Binding-site contacts:
Ligand atom O5 contacts residue THR315 of chain 32.E at 3.9 Å.
Ligand atom C7 contacts residue ASN313 of chain 32.E at 3.5 Å.
Ligand atom O7 contacts residue GLN322 of chain 32.E at 4.4 Å.
Ligand atom C2 contacts residue ASN313 of chain 32.E at 2.4 Å.
Ligand atom C1 contacts residue ASN313 of chain 32.E at 1.4 Å.
Ligand atom C5 contacts residue THR315 of chain 32.E at 4.0 Å.
Ligand atom O5 contacts residue ASN313 of chain 32.E at 2.3 Å (h-bond).
Ligand atom C5 contacts residue ASN313 of chain 32.E at 3.6 Å.
Ligand atom C3 contacts residue ASN313 of chain 32.E at 3.8 Å.
Ligand atom C6 contacts residue THR315 of chain 32.E at 3.8 Å.
Ligand atom N2 contacts residue ASN313 of chain 32.E at 3.0 Å (h-bond).
Ligand atom N2 contacts residue GLN322 of chain 32.E at 4.5 Å.
Ligand atom O7 contacts residue ASN313 of chain 32.E at 3.6 Å.
Ligand atom C4 contacts residue ASN313 of chain 32.E at 4.2 Å.
Ligand atom C8 contacts residue GLN322 of chain 32.E at 3.2 Å.
Ligand atom C7 contacts residue GLN322 of chain 32.E at 3.9 Å.

Sequence of chain 32.E:
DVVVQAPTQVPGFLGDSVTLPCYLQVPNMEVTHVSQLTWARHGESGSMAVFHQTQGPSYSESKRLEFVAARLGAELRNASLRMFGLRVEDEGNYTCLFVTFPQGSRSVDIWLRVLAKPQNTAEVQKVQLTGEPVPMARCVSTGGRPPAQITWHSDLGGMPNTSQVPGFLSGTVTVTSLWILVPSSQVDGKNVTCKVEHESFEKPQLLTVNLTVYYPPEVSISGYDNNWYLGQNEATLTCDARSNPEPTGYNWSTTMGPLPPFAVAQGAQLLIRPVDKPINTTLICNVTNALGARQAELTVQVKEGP

The protein below binds the small molecule below.
Small molecule (SMILES): CC(=O)N[C@@H]1[C@@H](O)[C@H](O)[C@@H](CO)O[C@H]1O